This protein binds this small molecule.
Small molecule (SMILES): OC[C@H]1O[C@H](O)[C@@H](O)[C@@H](O)[C@@H]1O

Binding-site contacts:
Ligand atom C2 contacts residue ASP60 of chain 1.D at 3.3 Å.
Ligand atom O5 contacts residue VAL79 of chain 1.D at 4.0 Å.
Ligand atom C2 contacts residue ASN62 of chain 1.D at 3.9 Å.
Ligand atom O6 contacts residue ASN62 of chain 1.D at 4.0 Å.
Ligand atom O2 contacts residue ASP60 of chain 1.D at 2.9 Å (salt-bridge).
Ligand atom C6 contacts residue ASN62 of chain 1.D at 3.8 Å.
Ligand atom O3 contacts residue GLN58 of chain 1.D at 3.3 Å (h-bond).
Ligand atom C4 contacts residue VAL64 of chain 1.D at 4.3 Å (hydrophobic).
Ligand atom C6 contacts residue ALA75 of chain 1.D at 3.7 Å (hydrophobic).
Ligand atom O2 contacts residue GLN58 of chain 1.D at 3.2 Å (h-bond).
Ligand atom C5 contacts residue ASN62 of chain 1.D at 3.8 Å.
Ligand atom O4 contacts residue TYR66 of chain 1.D at 4.4 Å.
Ligand atom O2 contacts residue ASN62 of chain 1.D at 3.0 Å (h-bond).
Ligand atom C4 contacts residue ASN62 of chain 1.D at 4.0 Å.
Ligand atom C1 contacts residue ASP60 of chain 1.D at 4.2 Å.
Ligand atom O6 contacts residue HIS77 of chain 1.D at 4.3 Å.
Ligand atom O6 contacts residue ALA75 of chain 1.D at 3.8 Å.
Ligand atom O3 contacts residue ASP60 of chain 1.D at 4.2 Å.
Ligand atom O2 contacts residue VAL64 of chain 1.D at 4.3 Å.
Ligand atom O4 contacts residue SER72 of chain 1.D at 3.8 Å.
Ligand atom O5 contacts residue ASN62 of chain 1.D at 3.0 Å (h-bond).
Ligand atom C6 contacts residue SER72 of chain 1.D at 3.9 Å.
Ligand atom C2 contacts residue VAL79 of chain 1.D at 4.4 Å (hydrophobic).
Ligand atom C1 contacts residue VAL79 of chain 1.D at 3.7 Å (hydrophobic).
Ligand atom C2 contacts residue GLN58 of chain 1.D at 4.1 Å.
Ligand atom O3 contacts residue TYR66 of chain 1.D at 4.0 Å.
Ligand atom O2 contacts residue VAL79 of chain 1.D at 4.0 Å.
Ligand atom C3 contacts residue ASP60 of chain 1.D at 4.4 Å.
Ligand atom C3 contacts residue GLN58 of chain 1.D at 4.3 Å.
Ligand atom C1 contacts residue ASN62 of chain 1.D at 3.7 Å.

Sequence of chain 1.D:
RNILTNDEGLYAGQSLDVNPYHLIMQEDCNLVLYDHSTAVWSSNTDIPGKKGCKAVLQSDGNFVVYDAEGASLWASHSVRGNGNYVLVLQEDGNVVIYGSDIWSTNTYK